Binding-site contacts:
Ligand atom C5 contacts residue ASN282 of chain 1.C at 3.6 Å.
Ligand atom C2 contacts residue ASN282 of chain 1.C at 2.5 Å.
Ligand atom C7 contacts residue LYS558 of chain 1.B at 4.1 Å.
Ligand atom C7 contacts residue ASN282 of chain 1.C at 3.7 Å.
Ligand atom C4 contacts residue ASN282 of chain 1.C at 4.2 Å.
Ligand atom C1 contacts residue ASN282 of chain 1.C at 1.4 Å.
Ligand atom C6 contacts residue ASN280 of chain 1.C at 4.4 Å.
Ligand atom O7 contacts residue LYS558 of chain 1.B at 3.8 Å.
Ligand atom O5 contacts residue ASN282 of chain 1.C at 2.3 Å (h-bond).
Ligand atom C3 contacts residue ASN282 of chain 1.C at 3.8 Å.
Ligand atom C8 contacts residue ASN282 of chain 1.C at 4.0 Å.
Ligand atom O6 contacts residue GLU281 of chain 1.C at 3.6 Å.
Ligand atom C6 contacts residue GLU281 of chain 1.C at 4.4 Å.
Ligand atom N2 contacts residue ASN282 of chain 1.C at 3.0 Å (h-bond).
Ligand atom C2 contacts residue LYS558 of chain 1.B at 4.4 Å.
Ligand atom O6 contacts residue ASN280 of chain 1.C at 3.4 Å (h-bond).
Ligand atom N2 contacts residue LYS558 of chain 1.B at 3.5 Å (salt-bridge).
Ligand atom O5 contacts residue ASN280 of chain 1.C at 3.8 Å.
Ligand atom O6 contacts residue ASN282 of chain 1.C at 4.1 Å.

Sequence of chain 1.C:
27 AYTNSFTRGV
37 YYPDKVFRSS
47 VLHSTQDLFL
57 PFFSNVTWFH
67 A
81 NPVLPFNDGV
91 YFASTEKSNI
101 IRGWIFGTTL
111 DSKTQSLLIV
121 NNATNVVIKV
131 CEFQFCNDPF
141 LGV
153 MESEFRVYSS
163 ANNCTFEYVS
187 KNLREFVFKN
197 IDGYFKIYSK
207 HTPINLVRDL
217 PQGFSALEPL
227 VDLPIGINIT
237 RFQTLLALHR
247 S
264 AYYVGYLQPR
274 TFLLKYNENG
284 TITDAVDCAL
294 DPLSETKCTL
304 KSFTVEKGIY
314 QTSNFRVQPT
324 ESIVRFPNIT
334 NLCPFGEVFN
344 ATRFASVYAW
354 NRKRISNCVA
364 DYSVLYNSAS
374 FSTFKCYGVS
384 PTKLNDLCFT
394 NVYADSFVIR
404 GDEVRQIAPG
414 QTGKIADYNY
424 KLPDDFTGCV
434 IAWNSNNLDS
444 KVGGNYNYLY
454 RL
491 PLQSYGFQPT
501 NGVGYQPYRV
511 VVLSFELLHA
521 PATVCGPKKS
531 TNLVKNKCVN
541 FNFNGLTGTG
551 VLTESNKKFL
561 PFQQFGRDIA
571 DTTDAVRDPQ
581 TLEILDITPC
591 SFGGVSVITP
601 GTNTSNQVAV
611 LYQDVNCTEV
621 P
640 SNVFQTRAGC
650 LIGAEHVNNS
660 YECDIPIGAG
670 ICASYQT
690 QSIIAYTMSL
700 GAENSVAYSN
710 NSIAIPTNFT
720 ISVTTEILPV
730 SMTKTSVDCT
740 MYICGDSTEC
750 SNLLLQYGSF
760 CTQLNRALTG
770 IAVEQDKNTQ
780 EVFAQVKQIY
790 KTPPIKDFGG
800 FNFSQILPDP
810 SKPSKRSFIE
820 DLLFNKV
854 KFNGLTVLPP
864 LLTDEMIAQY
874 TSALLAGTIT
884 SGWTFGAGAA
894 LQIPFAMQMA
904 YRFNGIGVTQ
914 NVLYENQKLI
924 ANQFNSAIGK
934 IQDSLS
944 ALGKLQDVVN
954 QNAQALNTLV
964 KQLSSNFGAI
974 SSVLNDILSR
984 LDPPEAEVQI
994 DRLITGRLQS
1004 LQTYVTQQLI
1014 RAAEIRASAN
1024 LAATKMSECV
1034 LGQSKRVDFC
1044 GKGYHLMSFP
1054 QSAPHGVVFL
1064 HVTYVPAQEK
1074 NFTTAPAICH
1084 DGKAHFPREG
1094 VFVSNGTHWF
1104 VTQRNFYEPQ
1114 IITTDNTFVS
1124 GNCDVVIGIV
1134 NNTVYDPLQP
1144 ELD

A small-molecule ligand and the protein it binds are described below.
Small molecule (SMILES): CC(=O)N[C@@H]1[C@@H](O)[C@H](O)[C@@H](CO)O[C@H]1O

Sequence of chain 1.B:
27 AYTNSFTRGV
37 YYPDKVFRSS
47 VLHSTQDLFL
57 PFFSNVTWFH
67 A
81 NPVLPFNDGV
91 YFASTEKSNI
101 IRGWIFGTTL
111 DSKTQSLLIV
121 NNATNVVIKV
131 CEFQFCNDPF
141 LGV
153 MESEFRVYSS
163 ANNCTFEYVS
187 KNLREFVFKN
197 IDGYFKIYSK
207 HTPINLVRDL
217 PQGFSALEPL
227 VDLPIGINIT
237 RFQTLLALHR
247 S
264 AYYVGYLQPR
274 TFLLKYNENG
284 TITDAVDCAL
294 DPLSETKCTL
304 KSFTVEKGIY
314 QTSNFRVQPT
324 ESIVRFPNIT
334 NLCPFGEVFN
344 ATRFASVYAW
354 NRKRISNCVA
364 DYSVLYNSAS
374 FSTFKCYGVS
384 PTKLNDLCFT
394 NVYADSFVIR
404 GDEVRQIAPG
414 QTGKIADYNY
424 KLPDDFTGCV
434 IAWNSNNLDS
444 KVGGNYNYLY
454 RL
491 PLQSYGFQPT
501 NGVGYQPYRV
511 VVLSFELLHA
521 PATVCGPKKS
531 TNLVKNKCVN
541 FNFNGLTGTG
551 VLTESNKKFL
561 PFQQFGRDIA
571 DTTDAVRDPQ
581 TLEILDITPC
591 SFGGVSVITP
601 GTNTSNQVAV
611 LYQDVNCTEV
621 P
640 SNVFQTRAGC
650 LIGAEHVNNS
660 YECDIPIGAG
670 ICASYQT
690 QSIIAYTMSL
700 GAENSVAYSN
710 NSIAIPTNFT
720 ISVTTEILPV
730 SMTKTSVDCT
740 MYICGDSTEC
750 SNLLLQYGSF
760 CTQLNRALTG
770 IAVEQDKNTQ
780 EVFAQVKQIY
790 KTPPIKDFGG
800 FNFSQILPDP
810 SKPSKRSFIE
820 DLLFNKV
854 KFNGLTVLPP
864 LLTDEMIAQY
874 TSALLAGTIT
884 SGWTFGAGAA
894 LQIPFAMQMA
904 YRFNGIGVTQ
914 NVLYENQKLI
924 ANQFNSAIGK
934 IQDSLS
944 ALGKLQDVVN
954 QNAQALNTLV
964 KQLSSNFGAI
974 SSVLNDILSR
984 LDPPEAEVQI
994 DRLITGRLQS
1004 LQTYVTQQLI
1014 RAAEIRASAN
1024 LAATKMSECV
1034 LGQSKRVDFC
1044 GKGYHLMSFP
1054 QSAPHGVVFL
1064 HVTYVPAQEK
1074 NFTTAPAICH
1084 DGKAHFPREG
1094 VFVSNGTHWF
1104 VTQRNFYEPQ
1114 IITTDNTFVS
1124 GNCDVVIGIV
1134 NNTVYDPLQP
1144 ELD